Binding-site contacts:
Ligand atom O6 contacts residue NAG1 of chain 1.R at 2.7 Å (h-bond).
Ligand atom O5 contacts residue ASN751 of chain 1.D at 2.3 Å (h-bond).
Ligand atom O5 contacts residue NAG1 of chain 1.R at 4.0 Å.
Ligand atom C6 contacts residue NAG1 of chain 1.R at 3.7 Å.
Ligand atom O7 contacts residue ASN749 of chain 1.D at 2.8 Å (h-bond).
Ligand atom C5 contacts residue ASN751 of chain 1.D at 3.5 Å.
Ligand atom C5 contacts residue ARG543 of chain 1.D at 4.4 Å.
Ligand atom C6 contacts residue ARG543 of chain 1.D at 3.7 Å.
Ligand atom C7 contacts residue CYS750 of chain 1.D at 3.6 Å (hydrophobic).
Ligand atom O5 contacts residue ARG543 of chain 1.D at 3.9 Å.
Ligand atom C4 contacts residue ASN751 of chain 1.D at 4.3 Å.
Ligand atom O7 contacts residue CYS750 of chain 1.D at 2.8 Å (h-bond).
Ligand atom O6 contacts residue ARG543 of chain 1.D at 3.5 Å (salt-bridge).
Ligand atom C7 contacts residue ASN749 of chain 1.D at 3.9 Å.
Ligand atom C3 contacts residue ASN751 of chain 1.D at 3.9 Å.
Ligand atom C5 contacts residue NAG1 of chain 1.R at 4.0 Å.
Ligand atom C2 contacts residue ASN749 of chain 1.D at 4.5 Å.
Ligand atom N2 contacts residue ASN751 of chain 1.D at 3.1 Å (h-bond).
Ligand atom C2 contacts residue ASN751 of chain 1.D at 2.6 Å.
Ligand atom C8 contacts residue CYS750 of chain 1.D at 3.5 Å (hydrophobic).
Ligand atom O7 contacts residue ASN751 of chain 1.D at 2.7 Å (h-bond).
Ligand atom C1 contacts residue ASN751 of chain 1.D at 1.4 Å.
Ligand atom C7 contacts residue ASN751 of chain 1.D at 3.5 Å.

Sequence of chain 1.D:
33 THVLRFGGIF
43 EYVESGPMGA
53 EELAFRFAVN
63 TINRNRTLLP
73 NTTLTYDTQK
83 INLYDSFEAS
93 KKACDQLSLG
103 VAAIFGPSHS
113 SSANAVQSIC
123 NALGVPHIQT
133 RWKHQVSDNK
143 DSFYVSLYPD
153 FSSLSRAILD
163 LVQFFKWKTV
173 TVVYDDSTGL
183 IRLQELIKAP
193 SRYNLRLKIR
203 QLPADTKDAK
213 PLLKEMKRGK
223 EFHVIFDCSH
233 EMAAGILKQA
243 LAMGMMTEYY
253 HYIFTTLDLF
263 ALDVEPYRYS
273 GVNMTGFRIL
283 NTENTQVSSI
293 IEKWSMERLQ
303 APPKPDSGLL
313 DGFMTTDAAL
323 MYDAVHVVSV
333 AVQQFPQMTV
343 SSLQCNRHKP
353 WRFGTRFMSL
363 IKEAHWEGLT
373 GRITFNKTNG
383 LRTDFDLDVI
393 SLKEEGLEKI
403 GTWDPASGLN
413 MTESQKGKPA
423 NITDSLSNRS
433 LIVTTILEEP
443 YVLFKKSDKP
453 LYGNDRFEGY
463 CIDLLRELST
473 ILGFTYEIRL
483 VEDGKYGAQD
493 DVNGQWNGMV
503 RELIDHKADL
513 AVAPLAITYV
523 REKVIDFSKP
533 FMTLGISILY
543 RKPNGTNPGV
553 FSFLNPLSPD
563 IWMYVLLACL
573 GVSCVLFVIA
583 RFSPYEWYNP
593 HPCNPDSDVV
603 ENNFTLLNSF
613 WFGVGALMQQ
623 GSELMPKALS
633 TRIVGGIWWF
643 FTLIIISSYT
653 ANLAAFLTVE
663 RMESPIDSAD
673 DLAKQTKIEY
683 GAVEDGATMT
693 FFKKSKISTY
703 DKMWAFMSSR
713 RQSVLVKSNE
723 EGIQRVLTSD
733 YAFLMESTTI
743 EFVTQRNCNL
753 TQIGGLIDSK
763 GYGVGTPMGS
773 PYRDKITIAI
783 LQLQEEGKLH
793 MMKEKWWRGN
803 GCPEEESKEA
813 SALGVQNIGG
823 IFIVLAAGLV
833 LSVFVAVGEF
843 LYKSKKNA

This protein binds this small molecule.
Small molecule (SMILES): CC(=O)N[C@H]1[C@H](O[C@H]2[C@H](O)[C@@H](NC(C)=O)CO[C@@H]2CO)O[C@H](CO)[C@@H](O)[C@@H]1O